Sequence of chain 1.C:
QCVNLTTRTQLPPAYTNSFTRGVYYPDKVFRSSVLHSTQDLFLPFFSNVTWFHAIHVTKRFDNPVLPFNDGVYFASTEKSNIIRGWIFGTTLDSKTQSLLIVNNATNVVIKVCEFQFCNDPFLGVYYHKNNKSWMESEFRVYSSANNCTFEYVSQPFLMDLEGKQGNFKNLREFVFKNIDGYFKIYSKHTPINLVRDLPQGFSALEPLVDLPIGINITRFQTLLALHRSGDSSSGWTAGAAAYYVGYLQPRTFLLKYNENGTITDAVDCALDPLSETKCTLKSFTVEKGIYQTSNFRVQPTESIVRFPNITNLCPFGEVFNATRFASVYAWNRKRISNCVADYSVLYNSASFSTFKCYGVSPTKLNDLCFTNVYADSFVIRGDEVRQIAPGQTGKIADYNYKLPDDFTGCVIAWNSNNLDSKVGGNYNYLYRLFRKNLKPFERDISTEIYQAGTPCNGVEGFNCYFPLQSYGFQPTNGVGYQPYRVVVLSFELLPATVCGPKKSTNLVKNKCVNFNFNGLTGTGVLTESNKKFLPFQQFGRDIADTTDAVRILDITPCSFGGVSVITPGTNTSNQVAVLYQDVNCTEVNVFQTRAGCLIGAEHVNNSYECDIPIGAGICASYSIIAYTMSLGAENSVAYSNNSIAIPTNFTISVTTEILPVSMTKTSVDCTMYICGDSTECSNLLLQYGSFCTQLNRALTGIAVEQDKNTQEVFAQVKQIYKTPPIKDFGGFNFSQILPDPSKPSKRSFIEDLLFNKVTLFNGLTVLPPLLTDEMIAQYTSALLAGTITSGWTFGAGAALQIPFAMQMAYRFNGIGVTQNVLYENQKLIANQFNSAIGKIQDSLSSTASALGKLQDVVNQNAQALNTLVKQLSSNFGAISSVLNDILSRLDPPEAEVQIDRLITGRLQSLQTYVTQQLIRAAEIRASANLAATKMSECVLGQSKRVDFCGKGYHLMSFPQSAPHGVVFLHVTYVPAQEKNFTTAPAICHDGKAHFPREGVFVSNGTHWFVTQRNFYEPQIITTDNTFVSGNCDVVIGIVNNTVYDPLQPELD

Binding-site contacts:
Ligand atom C1 contacts residue ASN709 of chain 1.C at 1.4 Å.
Ligand atom C7 contacts residue ASN710 of chain 1.C at 3.7 Å.
Ligand atom O5 contacts residue ASP796 of chain 1.A at 4.0 Å.
Ligand atom O6 contacts residue ASP796 of chain 1.A at 4.4 Å.
Ligand atom C3 contacts residue ASN709 of chain 1.C at 3.8 Å.
Ligand atom C1 contacts residue ASN710 of chain 1.C at 4.2 Å.
Ligand atom N2 contacts residue ASN710 of chain 1.C at 3.4 Å (h-bond).
Ligand atom C7 contacts residue ASN709 of chain 1.C at 3.2 Å.
Ligand atom C8 contacts residue ASN709 of chain 1.C at 4.4 Å.
Ligand atom N2 contacts residue ASN709 of chain 1.C at 2.9 Å (h-bond).
Ligand atom O7 contacts residue ASN709 of chain 1.C at 3.1 Å (h-bond).
Ligand atom C2 contacts residue ASN710 of chain 1.C at 4.3 Å.
Ligand atom C7 contacts residue GLY1131 of chain 1.C at 4.3 Å.
Ligand atom C5 contacts residue ASN709 of chain 1.C at 3.7 Å.
Ligand atom C8 contacts residue ASN710 of chain 1.C at 3.4 Å.
Ligand atom C4 contacts residue ASN709 of chain 1.C at 4.2 Å.
Ligand atom O5 contacts residue ASN709 of chain 1.C at 2.4 Å (h-bond).
Ligand atom O7 contacts residue GLY1131 of chain 1.C at 4.1 Å.
Ligand atom C8 contacts residue GLY1131 of chain 1.C at 3.7 Å.
Ligand atom C2 contacts residue ASN709 of chain 1.C at 2.5 Å.

A protein and the small-molecule ligand that binds it are described below.
Small molecule (SMILES): CC(=O)N[C@@H]1[C@@H](O)[C@H](O)[C@@H](CO)O[C@H]1O

Sequence of chain 1.A:
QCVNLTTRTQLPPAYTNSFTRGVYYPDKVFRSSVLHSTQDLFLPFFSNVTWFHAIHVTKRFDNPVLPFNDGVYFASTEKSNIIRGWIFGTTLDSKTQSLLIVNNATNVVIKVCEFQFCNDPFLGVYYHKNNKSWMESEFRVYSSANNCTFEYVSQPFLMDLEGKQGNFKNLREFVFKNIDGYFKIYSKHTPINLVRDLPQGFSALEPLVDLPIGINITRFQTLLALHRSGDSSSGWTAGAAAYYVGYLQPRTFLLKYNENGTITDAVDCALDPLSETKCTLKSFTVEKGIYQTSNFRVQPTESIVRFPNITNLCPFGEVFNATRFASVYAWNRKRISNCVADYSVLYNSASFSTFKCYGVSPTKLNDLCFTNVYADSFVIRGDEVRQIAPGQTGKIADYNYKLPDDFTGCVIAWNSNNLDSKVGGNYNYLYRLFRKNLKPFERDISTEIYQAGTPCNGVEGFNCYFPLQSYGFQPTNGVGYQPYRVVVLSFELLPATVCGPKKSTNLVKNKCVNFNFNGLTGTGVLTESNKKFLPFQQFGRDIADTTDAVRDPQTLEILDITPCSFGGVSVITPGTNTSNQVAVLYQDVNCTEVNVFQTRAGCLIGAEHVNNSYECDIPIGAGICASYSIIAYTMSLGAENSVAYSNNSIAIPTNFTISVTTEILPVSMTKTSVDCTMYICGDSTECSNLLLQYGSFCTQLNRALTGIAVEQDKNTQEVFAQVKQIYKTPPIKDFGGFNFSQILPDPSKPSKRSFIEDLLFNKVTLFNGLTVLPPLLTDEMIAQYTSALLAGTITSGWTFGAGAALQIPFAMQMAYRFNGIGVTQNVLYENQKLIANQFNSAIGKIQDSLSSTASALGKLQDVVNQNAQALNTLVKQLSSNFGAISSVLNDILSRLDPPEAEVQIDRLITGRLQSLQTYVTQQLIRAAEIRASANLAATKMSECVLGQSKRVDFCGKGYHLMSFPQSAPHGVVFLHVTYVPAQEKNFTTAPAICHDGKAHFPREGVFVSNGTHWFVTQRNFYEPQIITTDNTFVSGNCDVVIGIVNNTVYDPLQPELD